Sequence of chain 1.B:
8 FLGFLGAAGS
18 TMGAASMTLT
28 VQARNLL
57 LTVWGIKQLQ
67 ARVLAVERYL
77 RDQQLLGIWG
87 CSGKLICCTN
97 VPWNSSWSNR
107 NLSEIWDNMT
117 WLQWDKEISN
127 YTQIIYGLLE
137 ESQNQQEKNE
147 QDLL

This protein binds this small molecule.
Small molecule (SMILES): CC(=O)N[C@@H]1[C@@H](O)[C@H](O)[C@@H](CO)O[C@H]1O

Binding-site contacts:
Ligand atom C1 contacts residue ASN126 of chain 1.B at 1.4 Å.
Ligand atom C3 contacts residue ASN126 of chain 1.B at 3.7 Å.
Ligand atom C2 contacts residue ASN126 of chain 1.B at 2.4 Å.
Ligand atom C4 contacts residue ASN126 of chain 1.B at 4.1 Å.
Ligand atom C8 contacts residue ASN126 of chain 1.B at 4.0 Å.
Ligand atom C8 contacts residue TYR127 of chain 1.B at 4.1 Å (hydrophobic).
Ligand atom O5 contacts residue ASN126 of chain 1.B at 2.4 Å (h-bond).
Ligand atom O7 contacts residue ASN126 of chain 1.B at 4.0 Å.
Ligand atom C7 contacts residue ASN126 of chain 1.B at 3.6 Å.
Ligand atom C5 contacts residue ASN126 of chain 1.B at 3.7 Å.
Ligand atom C7 contacts residue TYR127 of chain 1.B at 4.5 Å (hydrophobic).
Ligand atom O7 contacts residue TYR127 of chain 1.B at 4.0 Å.
Ligand atom C8 contacts residue GLU123 of chain 1.B at 3.5 Å.
Ligand atom N2 contacts residue ASN126 of chain 1.B at 2.8 Å (h-bond).